Sequence of chain 1.E:
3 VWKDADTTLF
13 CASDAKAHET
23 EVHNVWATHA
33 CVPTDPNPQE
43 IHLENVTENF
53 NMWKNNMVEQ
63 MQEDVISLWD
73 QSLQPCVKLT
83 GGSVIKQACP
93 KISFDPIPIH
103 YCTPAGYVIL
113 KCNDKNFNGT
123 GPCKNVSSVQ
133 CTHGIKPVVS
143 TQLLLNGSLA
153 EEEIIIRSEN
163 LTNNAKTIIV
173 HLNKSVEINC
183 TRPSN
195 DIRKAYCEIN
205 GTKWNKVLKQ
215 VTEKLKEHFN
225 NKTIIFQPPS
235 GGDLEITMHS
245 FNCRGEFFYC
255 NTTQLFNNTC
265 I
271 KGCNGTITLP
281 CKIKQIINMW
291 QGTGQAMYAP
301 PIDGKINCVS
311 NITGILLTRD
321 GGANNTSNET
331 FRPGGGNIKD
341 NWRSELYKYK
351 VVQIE

Binding-site contacts:
Ligand atom O5 contacts residue ASN162 of chain 1.E at 2.3 Å (h-bond).
Ligand atom C4 contacts residue ASN162 of chain 1.E at 4.2 Å.
Ligand atom C5 contacts residue THR164 of chain 1.E at 4.0 Å.
Ligand atom C5 contacts residue ASN165 of chain 1.E at 4.3 Å.
Ligand atom C3 contacts residue ASN162 of chain 1.E at 3.8 Å.
Ligand atom C5 contacts residue ASN162 of chain 1.E at 3.6 Å.
Ligand atom O6 contacts residue ASN165 of chain 1.E at 3.6 Å.
Ligand atom N2 contacts residue ASN162 of chain 1.E at 2.9 Å (h-bond).
Ligand atom C1 contacts residue THR164 of chain 1.E at 3.3 Å.
Ligand atom C1 contacts residue ASN165 of chain 1.E at 4.0 Å.
Ligand atom O5 contacts residue THR164 of chain 1.E at 3.7 Å.
Ligand atom C2 contacts residue ASN162 of chain 1.E at 2.5 Å.
Ligand atom C1 contacts residue ASN162 of chain 1.E at 1.4 Å.
Ligand atom C7 contacts residue ASN162 of chain 1.E at 3.8 Å.
Ligand atom O6 contacts residue ASN162 of chain 1.E at 4.4 Å.
Ligand atom O5 contacts residue ASN165 of chain 1.E at 3.3 Å.
Ligand atom O7 contacts residue ASN162 of chain 1.E at 4.3 Å.
Ligand atom C6 contacts residue ASN165 of chain 1.E at 4.2 Å.

The protein below binds the small molecule below.
Small molecule (SMILES): CC(=O)N[C@@H]1[C@@H](O)[C@H](O)[C@@H](CO)O[C@H]1O